Sequence of chain 1.A:
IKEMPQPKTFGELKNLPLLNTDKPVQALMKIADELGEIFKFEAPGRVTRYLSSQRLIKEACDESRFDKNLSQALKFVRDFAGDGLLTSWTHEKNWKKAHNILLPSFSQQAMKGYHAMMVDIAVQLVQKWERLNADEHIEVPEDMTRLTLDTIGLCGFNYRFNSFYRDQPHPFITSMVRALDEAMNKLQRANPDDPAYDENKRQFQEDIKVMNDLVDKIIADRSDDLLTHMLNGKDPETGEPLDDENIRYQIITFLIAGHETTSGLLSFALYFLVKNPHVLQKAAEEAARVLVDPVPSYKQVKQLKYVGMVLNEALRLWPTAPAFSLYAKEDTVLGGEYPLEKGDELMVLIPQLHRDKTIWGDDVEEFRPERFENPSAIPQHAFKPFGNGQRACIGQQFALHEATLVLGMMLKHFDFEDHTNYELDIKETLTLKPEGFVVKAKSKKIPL

Binding-site contacts:
Ligand atom C20 contacts residue MET187 of chain 1.A at 3.5 Å (hydrophobic).
Ligand atom O24 contacts residue IC61 of chain 1.G at 1.2 Å.
Ligand atom N2 contacts residue HOA1 of chain 1.D at 2.8 Å (h-bond).
Ligand atom C23 contacts residue IC61 of chain 1.G at 3.5 Å.
Ligand atom C3 contacts residue HOA1 of chain 1.D at 3.4 Å.
Ligand atom N5 contacts residue IC61 of chain 1.G at 0.5 Å (h-bond).
Ligand atom O24 contacts residue ALA332 of chain 1.A at 3.3 Å.
Ligand atom C09 contacts residue IC61 of chain 1.G at 0.4 Å.
Ligand atom C7 contacts residue IC61 of chain 1.G at 0.9 Å.
Ligand atom C17 contacts residue VAL28 of chain 1.A at 3.5 Å (hydrophobic).
Ligand atom C23 contacts residue PRO27 of chain 1.A at 3.8 Å (hydrophobic).
Ligand atom C8 contacts residue LEU439 of chain 1.A at 3.3 Å (hydrophobic).
Ligand atom C18 contacts residue IC61 of chain 1.G at 3.1 Å.
Ligand atom C6 contacts residue IPH1 of chain 1.E at 3.6 Å.
Ligand atom C22 contacts residue PRO27 of chain 1.A at 3.7 Å (hydrophobic).
Ligand atom C19 contacts residue IC61 of chain 1.G at 3.5 Å.
Ligand atom C21 contacts residue PRO27 of chain 1.A at 3.8 Å (hydrophobic).
Ligand atom C09 contacts residue ALA332 of chain 1.A at 3.5 Å (hydrophobic).
Ligand atom N12 contacts residue IC61 of chain 1.G at 0.4 Å.
Ligand atom O15 contacts residue IC61 of chain 1.G at 0.6 Å (h-bond).
Ligand atom C1 contacts residue IPH1 of chain 1.E at 3.2 Å.
Ligand atom C3 contacts residue HEM1 of chain 1.C at 3.7 Å.
Ligand atom C17 contacts residue IC61 of chain 1.G at 2.4 Å.
Ligand atom C1 contacts residue IC61 of chain 1.G at 0.8 Å.
Ligand atom C10 contacts residue IC61 of chain 1.G at 0.9 Å.
Ligand atom C3 contacts residue IC61 of chain 1.G at 1.4 Å.
Ligand atom C14 contacts residue IC61 of chain 1.G at 0.8 Å.
Ligand atom C6 contacts residue IC61 of chain 1.G at 0.7 Å.
Ligand atom N2 contacts residue IC61 of chain 1.G at 1.7 Å (h-bond).
Ligand atom C8 contacts residue IC61 of chain 1.G at 0.6 Å.
Ligand atom C1 contacts residue HOA1 of chain 1.D at 3.8 Å.
Ligand atom C4 contacts residue IC61 of chain 1.G at 0.7 Å.
Ligand atom C10 contacts residue ALA76 of chain 1.A at 3.8 Å (hydrophobic).
Ligand atom C21 contacts residue MET187 of chain 1.A at 3.8 Å (hydrophobic).
Ligand atom O16 contacts residue TYR53 of chain 1.A at 2.4 Å (h-bond).
Ligand atom O16 contacts residue IC61 of chain 1.G at 0.9 Å (h-bond).
Ligand atom C13 contacts residue IC61 of chain 1.G at 1.2 Å.
Ligand atom C11 contacts residue IC61 of chain 1.G at 0.2 Å.
Ligand atom N5 contacts residue IPH1 of chain 1.E at 3.7 Å.
Ligand atom C14 contacts residue TYR53 of chain 1.A at 3.6 Å (hydrophobic).

A small-molecule ligand and the protein it binds are described below.
Small molecule (SMILES): O=C(CCCCCn1ccnc1)N[C@@H](Cc1ccccc1)C(=O)O